Binding-site contacts:
Ligand atom C contacts residue GLU2 of chain 1.L at 4.4 Å.
Ligand atom SD contacts residue ARG304 of chain 1.D at 3.4 Å.
Ligand atom C contacts residue GLN2 of chain 1.K at 3.0 Å.
Ligand atom CE contacts residue SER300 of chain 1.D at 3.8 Å.
Ligand atom CG contacts residue GLY74 of chain 1.A at 4.2 Å.
Ligand atom CE contacts residue PHE311 of chain 1.D at 4.2 Å (hydrophobic).
Ligand atom CA contacts residue GLN2 of chain 1.K at 3.4 Å.
Ligand atom CA contacts residue GLU2 of chain 1.L at 4.2 Å.
Ligand atom O contacts residue GLU2 of chain 1.L at 3.5 Å (salt-bridge).
Ligand atom O contacts residue GLN2 of chain 1.K at 4.0 Å.
Ligand atom C contacts residue VAL3 of chain 1.K at 3.5 Å (hydrophobic).
Ligand atom CE contacts residue ARG304 of chain 1.D at 4.1 Å.
Ligand atom CB contacts residue GLU2 of chain 1.L at 3.7 Å.
Ligand atom CB contacts residue GLN2 of chain 1.K at 3.9 Å.
Ligand atom CB contacts residue VAL3 of chain 1.K at 4.3 Å (hydrophobic).
Ligand atom CE contacts residue GLY74 of chain 1.A at 3.3 Å.
Ligand atom N contacts residue GLU2 of chain 1.L at 3.8 Å.
Ligand atom SD contacts residue GLY74 of chain 1.A at 3.8 Å.
Ligand atom O contacts residue VAL3 of chain 1.K at 3.5 Å.
Ligand atom CE contacts residue GLN301 of chain 1.D at 3.9 Å.
Ligand atom CG contacts residue GLU2 of chain 1.L at 3.4 Å.
Ligand atom CB contacts residue SER300 of chain 1.D at 4.4 Å.

Sequence of chain 1.K:
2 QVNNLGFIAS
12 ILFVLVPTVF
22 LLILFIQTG

Sequence of chain 1.D:
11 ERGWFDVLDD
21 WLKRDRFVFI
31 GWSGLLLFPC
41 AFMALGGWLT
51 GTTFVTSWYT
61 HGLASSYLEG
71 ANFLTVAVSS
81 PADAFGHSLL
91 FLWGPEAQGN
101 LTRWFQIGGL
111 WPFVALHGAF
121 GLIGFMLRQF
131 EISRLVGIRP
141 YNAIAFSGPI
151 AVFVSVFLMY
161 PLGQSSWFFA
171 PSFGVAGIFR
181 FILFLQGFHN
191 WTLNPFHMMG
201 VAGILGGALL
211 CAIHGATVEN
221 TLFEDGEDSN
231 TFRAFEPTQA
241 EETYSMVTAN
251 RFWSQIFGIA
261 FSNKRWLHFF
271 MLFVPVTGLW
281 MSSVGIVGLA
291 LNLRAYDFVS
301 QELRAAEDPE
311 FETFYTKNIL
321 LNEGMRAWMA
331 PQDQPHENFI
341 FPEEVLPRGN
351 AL

Sequence of chain 1.L:
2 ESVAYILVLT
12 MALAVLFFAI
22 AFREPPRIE

Sequence of chain 1.A:
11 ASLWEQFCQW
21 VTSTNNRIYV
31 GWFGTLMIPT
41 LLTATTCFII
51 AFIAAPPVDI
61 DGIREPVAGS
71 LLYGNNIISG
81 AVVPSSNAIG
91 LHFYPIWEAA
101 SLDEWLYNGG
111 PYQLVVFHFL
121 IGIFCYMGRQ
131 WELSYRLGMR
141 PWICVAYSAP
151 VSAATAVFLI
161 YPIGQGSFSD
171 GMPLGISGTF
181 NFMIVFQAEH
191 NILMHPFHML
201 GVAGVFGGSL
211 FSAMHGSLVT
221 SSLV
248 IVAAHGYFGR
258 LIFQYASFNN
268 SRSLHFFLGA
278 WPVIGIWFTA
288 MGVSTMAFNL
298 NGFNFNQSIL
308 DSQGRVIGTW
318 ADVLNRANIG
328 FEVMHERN

This protein binds this small molecule.
Small molecule (SMILES): CSCC[C@H](NC=O)C(=O)O